The protein below binds the small molecule below.
Small molecule (SMILES): Cc1cccc2-c3cccc(C)n3->[Ru]34(<-n5cccc(CCCNC(=O)[C@@H](Cc6ccccc6)SC[C@H](Cc6ccccc6)NC(=O)OC(C)(C)C)c5)(<-n5ccccc5-c5cccc(-c6ccccn->36)n->45)<-n12

Binding-site contacts:
Ligand atom C39 contacts residue THR204 of chain 1.A at 2.9 Å.
Ligand atom C03 contacts residue THR289 of chain 1.A at 3.2 Å.
Ligand atom C51 contacts residue ARG86 of chain 1.A at 3.2 Å.
Ligand atom C17 contacts residue PHE88 of chain 1.A at 3.4 Å (hydrophobic).
Ligand atom C24 contacts residue ARG352 of chain 1.A at 3.6 Å.
Ligand atom C16 contacts residue PHE88 of chain 1.A at 3.6 Å (hydrophobic).
Ligand atom C57 contacts residue PHE200 of chain 1.A at 3.6 Å (hydrophobic).
Ligand atom C54 contacts residue PHE88 of chain 1.A at 3.5 Å (hydrophobic).
Ligand atom C60 contacts residue PHE88 of chain 1.A at 3.2 Å (hydrophobic).
Ligand atom C52 contacts residue ARG86 of chain 1.A at 3.2 Å.
Ligand atom C40 contacts residue PHE200 of chain 1.A at 3.6 Å (hydrophobic).
Ligand atom C57 contacts residue PHE88 of chain 1.A at 3.2 Å (hydrophobic).
Ligand atom C52 contacts residue GLU354 of chain 1.A at 3.0 Å.
Ligand atom C25 contacts residue ALA350 of chain 1.A at 3.6 Å (hydrophobic).
Ligand atom C65 contacts residue MET351 of chain 1.A at 3.4 Å (hydrophobic).
Ligand atom C65 contacts residue GLY461 of chain 1.A at 3.2 Å.
Ligand atom C40 contacts residue THR204 of chain 1.A at 3.3 Å.
Ligand atom C12 contacts residue ARG85 of chain 1.A at 3.6 Å.
Ligand atom C35 contacts residue PHE221 of chain 1.A at 3.5 Å (hydrophobic).
Ligand atom C29 contacts residue PHE37 of chain 1.A at 3.3 Å (hydrophobic).
Ligand atom C56 contacts residue PHE88 of chain 1.A at 3.5 Å (hydrophobic).
Ligand atom C25 contacts residue ARG352 of chain 1.A at 3.3 Å.
Ligand atom C23 contacts residue ARG352 of chain 1.A at 3.1 Å.
Ligand atom C31 contacts residue ARG352 of chain 1.A at 3.4 Å.
Ligand atom C63 contacts residue GLY461 of chain 1.A at 3.5 Å.
Ligand atom C06 contacts residue HEM1 of chain 1.B at 3.6 Å.
Ligand atom C15 contacts residue SER99 of chain 1.A at 3.1 Å.
Ligand atom C47 contacts residue PHE200 of chain 1.A at 3.5 Å (hydrophobic).
Ligand atom O07 contacts residue HEM1 of chain 1.B at 2.4 Å.
Ligand atom C03 contacts residue ILE349 of chain 1.A at 3.6 Å (hydrophobic).
Ligand atom C38 contacts residue SER99 of chain 1.A at 3.1 Å.
Ligand atom C61 contacts residue GLY461 of chain 1.A at 3.5 Å.
Ligand atom C01 contacts residue HEM1 of chain 1.B at 3.3 Å.
Ligand atom N08 contacts residue ALA285 of chain 1.A at 3.2 Å.
Ligand atom S11 contacts residue HEM1 of chain 1.B at 3.6 Å.
Ligand atom C14 contacts residue ARG85 of chain 1.A at 3.5 Å.
Ligand atom C30 contacts residue PHE37 of chain 1.A at 3.6 Å (hydrophobic).
Ligand atom C13 contacts residue ARG85 of chain 1.A at 3.1 Å.
Ligand atom C50 contacts residue GLU354 of chain 1.A at 3.6 Å.
Ligand atom C01 contacts residue ALA350 of chain 1.A at 3.7 Å (hydrophobic).

Sequence of chain 1.A:
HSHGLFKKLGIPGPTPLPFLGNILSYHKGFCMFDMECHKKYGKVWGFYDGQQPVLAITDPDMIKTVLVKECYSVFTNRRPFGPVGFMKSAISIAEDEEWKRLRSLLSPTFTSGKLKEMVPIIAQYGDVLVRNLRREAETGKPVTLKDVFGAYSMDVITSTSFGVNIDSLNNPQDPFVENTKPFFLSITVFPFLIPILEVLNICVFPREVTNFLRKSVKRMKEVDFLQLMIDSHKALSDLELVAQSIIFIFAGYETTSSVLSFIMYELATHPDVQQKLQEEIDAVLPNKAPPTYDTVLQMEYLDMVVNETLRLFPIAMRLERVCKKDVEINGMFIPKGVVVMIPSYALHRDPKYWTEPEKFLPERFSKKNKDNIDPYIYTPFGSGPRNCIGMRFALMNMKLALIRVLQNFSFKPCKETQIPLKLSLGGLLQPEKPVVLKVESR